Binding-site contacts:
Ligand atom C8 contacts residue ASN361 of chain 1.C at 4.4 Å.
Ligand atom C1 contacts residue ASN361 of chain 1.C at 1.4 Å.
Ligand atom O7 contacts residue ASN361 of chain 1.C at 3.8 Å.
Ligand atom C2 contacts residue ASN361 of chain 1.C at 2.3 Å.
Ligand atom C8 contacts residue SER357 of chain 1.C at 3.3 Å.
Ligand atom O7 contacts residue SER357 of chain 1.C at 4.2 Å.
Ligand atom C5 contacts residue ASN361 of chain 1.C at 3.7 Å.
Ligand atom N2 contacts residue ASN361 of chain 1.C at 2.7 Å (h-bond).
Ligand atom C7 contacts residue ASN361 of chain 1.C at 3.4 Å.
Ligand atom C4 contacts residue ASN361 of chain 1.C at 4.1 Å.
Ligand atom C7 contacts residue SER357 of chain 1.C at 4.0 Å.
Ligand atom C3 contacts residue ASN361 of chain 1.C at 3.6 Å.
Ligand atom O5 contacts residue ASN361 of chain 1.C at 2.4 Å (h-bond).

This protein binds this small molecule.
Small molecule (SMILES): CC(=O)N[C@@H]1[C@@H](O)[C@H](O)[C@@H](CO)O[C@H]1O

Sequence of chain 1.C:
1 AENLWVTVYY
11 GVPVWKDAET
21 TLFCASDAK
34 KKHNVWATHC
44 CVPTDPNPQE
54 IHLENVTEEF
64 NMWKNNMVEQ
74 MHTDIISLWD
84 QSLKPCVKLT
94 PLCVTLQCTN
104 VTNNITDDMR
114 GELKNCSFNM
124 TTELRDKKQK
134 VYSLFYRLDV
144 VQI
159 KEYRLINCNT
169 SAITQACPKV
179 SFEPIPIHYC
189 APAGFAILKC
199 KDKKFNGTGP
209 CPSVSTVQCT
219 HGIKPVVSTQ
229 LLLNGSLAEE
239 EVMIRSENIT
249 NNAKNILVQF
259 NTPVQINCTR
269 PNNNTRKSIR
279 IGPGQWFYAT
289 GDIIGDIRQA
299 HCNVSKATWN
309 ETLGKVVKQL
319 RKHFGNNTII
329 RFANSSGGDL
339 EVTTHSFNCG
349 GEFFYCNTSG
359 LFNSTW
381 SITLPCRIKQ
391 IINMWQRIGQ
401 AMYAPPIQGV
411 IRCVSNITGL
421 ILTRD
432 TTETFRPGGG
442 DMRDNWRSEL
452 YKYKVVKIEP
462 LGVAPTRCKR